Sequence of chain 1.A:
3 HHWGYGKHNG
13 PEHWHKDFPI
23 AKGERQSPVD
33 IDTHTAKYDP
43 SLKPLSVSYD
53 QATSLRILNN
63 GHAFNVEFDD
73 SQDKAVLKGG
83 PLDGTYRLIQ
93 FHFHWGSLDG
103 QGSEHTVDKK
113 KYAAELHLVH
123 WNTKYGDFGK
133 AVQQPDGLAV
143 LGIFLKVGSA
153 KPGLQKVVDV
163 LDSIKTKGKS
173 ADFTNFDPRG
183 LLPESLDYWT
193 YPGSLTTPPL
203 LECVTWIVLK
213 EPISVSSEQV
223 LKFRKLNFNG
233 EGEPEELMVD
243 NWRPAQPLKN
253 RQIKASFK

Binding-site contacts:
Ligand atom N14 contacts residue GLN92 of chain 1.A at 3.5 Å (h-bond).
Ligand atom C15 contacts residue PHE130 of chain 1.A at 3.6 Å (hydrophobic).
Ligand atom C1 contacts residue VAL121 of chain 1.A at 3.7 Å (hydrophobic).
Ligand atom O9 contacts residue TRP208 of chain 1.A at 3.6 Å.
Ligand atom C21 contacts residue PRO200 of chain 1.A at 3.3 Å (hydrophobic).
Ligand atom C17 contacts residue PRO201 of chain 1.A at 3.5 Å (hydrophobic).
Ligand atom N10 contacts residue ZN1 of chain 1.B at 2.0 Å.
Ligand atom N15 contacts residue PHE130 of chain 1.A at 3.6 Å.
Ligand atom FE1 contacts residue PRO201 of chain 1.A at 3.9 Å.
Ligand atom O8 contacts residue ZN1 of chain 1.B at 3.1 Å.
Ligand atom N10 contacts residue HIS96 of chain 1.A at 3.4 Å (h-bond).
Ligand atom N10 contacts residue HIS94 of chain 1.A at 3.3 Å (h-bond).
Ligand atom C2 contacts residue LEU197 of chain 1.A at 3.5 Å (hydrophobic).
Ligand atom N11 contacts residue GLN92 of chain 1.A at 3.2 Å (h-bond).
Ligand atom O8 contacts residue VAL142 of chain 1.A at 3.7 Å.
Ligand atom C20 contacts residue LEU197 of chain 1.A at 3.9 Å (hydrophobic).
Ligand atom O9 contacts residue LEU197 of chain 1.A at 3.3 Å.
Ligand atom C21 contacts residue PRO201 of chain 1.A at 3.5 Å (hydrophobic).
Ligand atom C14 contacts residue PHE130 of chain 1.A at 3.5 Å (hydrophobic).
Ligand atom C13 contacts residue PHE130 of chain 1.A at 3.8 Å (hydrophobic).
Ligand atom C2 contacts residue VAL121 of chain 1.A at 3.8 Å (hydrophobic).
Ligand atom N15 contacts residue GLN92 of chain 1.A at 2.8 Å (h-bond).
Ligand atom N10 contacts residue THR198 of chain 1.A at 2.8 Å (h-bond).
Ligand atom C21 contacts residue THR199 of chain 1.A at 3.6 Å.
Ligand atom C5 contacts residue GLN92 of chain 1.A at 3.6 Å.
Ligand atom O9 contacts residue THR198 of chain 1.A at 3.0 Å (h-bond).
Ligand atom N14 contacts residue PHE130 of chain 1.A at 3.5 Å.
Ligand atom C1 contacts residue LEU197 of chain 1.A at 3.8 Å (hydrophobic).
Ligand atom N10 contacts residue HIS119 of chain 1.A at 3.4 Å (h-bond).
Ligand atom S7 contacts residue ZN1 of chain 1.B at 3.0 Å.
Ligand atom O8 contacts residue HIS119 of chain 1.A at 3.3 Å (h-bond).
Ligand atom C4 contacts residue HIS94 of chain 1.A at 3.4 Å.
Ligand atom C22 contacts residue PRO200 of chain 1.A at 3.5 Å (hydrophobic).
Ligand atom O8 contacts residue HIS94 of chain 1.A at 3.5 Å.
Ligand atom C6 contacts residue GLN92 of chain 1.A at 3.4 Å.
Ligand atom C16 contacts residue PRO201 of chain 1.A at 3.4 Å (hydrophobic).
Ligand atom C3 contacts residue HIS94 of chain 1.A at 3.6 Å.
Ligand atom O8 contacts residue TRP208 of chain 1.A at 3.8 Å.
Ligand atom S7 contacts residue HIS94 of chain 1.A at 3.9 Å.
Ligand atom S7 contacts residue THR198 of chain 1.A at 3.8 Å.

The protein below binds the small molecule below.
Small molecule (SMILES): NS(=O)(=O)c1ccc(-n2nncc2C23C4=C5C6=C2[Fe]56432789C3=C2C7C8=C39)cc1